Binding-site contacts:
Ligand atom C4 contacts residue TYR78 of chain 1.G at 3.2 Å (hydrophobic).
Ligand atom C1 contacts residue GLA1 of chain 1.U at 3.6 Å.
Ligand atom O2 contacts residue TYR122 of chain 1.G at 3.3 Å.
Ligand atom C3 contacts residue TYR78 of chain 1.G at 3.6 Å (hydrophobic).
Ligand atom C5 contacts residue TYR122 of chain 1.G at 3.4 Å (hydrophobic).
Ligand atom C5 contacts residue TYR78 of chain 1.G at 3.8 Å (hydrophobic).
Ligand atom C3 contacts residue TYR122 of chain 1.G at 4.1 Å (hydrophobic).
Ligand atom C1 contacts residue TYR122 of chain 1.G at 3.6 Å (hydrophobic).
Ligand atom C5 contacts residue GLA1 of chain 1.U at 3.7 Å.
Ligand atom O2 contacts residue TRP123 of chain 1.G at 4.0 Å.
Ligand atom N1 contacts residue TYR122 of chain 1.G at 3.2 Å.
Ligand atom C6 contacts residue GLA1 of chain 1.U at 4.1 Å.
Ligand atom C2 contacts residue TYR78 of chain 1.G at 4.0 Å (hydrophobic).
Ligand atom C4 contacts residue TRP123 of chain 1.G at 4.0 Å (hydrophobic).
Ligand atom C4 contacts residue TYR122 of chain 1.G at 3.8 Å (hydrophobic).
Ligand atom C4 contacts residue GLA1 of chain 1.U at 2.4 Å.
Ligand atom O1 contacts residue TYR122 of chain 1.G at 3.9 Å.
Ligand atom C6 contacts residue TYR122 of chain 1.G at 3.3 Å (hydrophobic).
Ligand atom C3 contacts residue GLA1 of chain 1.U at 1.4 Å.
Ligand atom O2 contacts residue SER76 of chain 1.G at 4.2 Å.
Ligand atom C2 contacts residue TYR122 of chain 1.G at 4.0 Å (hydrophobic).
Ligand atom C5 contacts residue TRP123 of chain 1.G at 3.8 Å (hydrophobic).
Ligand atom C2 contacts residue GLA1 of chain 1.U at 2.4 Å.

Sequence of chain 1.G:
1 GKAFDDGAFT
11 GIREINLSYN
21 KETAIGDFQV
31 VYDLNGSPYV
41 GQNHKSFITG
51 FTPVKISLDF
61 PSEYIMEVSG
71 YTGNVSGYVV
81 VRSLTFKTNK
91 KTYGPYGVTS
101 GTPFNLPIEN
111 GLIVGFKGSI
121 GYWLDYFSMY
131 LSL

A protein and the small-molecule ligand that binds it are described below.
Small molecule (SMILES): O=[N+]([O-])c1ccccc1